Binding-site contacts:
Ligand atom C8 contacts residue PHE2 of chain 3.A at 3.8 Å (hydrophobic).
Ligand atom O6 contacts residue ASN4 of chain 3.A at 3.2 Å (h-bond).
Ligand atom C7 contacts residue PHE2 of chain 3.A at 3.9 Å (hydrophobic).
Ligand atom O6 contacts residue ASN153 of chain 3.A at 4.3 Å.
Ligand atom C6 contacts residue ASN4 of chain 3.A at 4.1 Å.
Ligand atom C5 contacts residue ASN4 of chain 3.A at 3.7 Å.
Ligand atom O5 contacts residue ASN153 of chain 3.A at 4.2 Å.
Ligand atom C8 contacts residue ASP1 of chain 3.A at 3.5 Å.
Ligand atom C1 contacts residue ASN4 of chain 3.A at 3.0 Å.
Ligand atom C2 contacts residue ASP1 of chain 3.A at 4.1 Å.
Ligand atom O3 contacts residue ASP1 of chain 3.A at 3.1 Å.
Ligand atom C3 contacts residue ASP1 of chain 3.A at 3.8 Å.
Ligand atom C5 contacts residue ASN153 of chain 3.A at 3.6 Å.
Ligand atom C1 contacts residue PHE2 of chain 3.A at 3.7 Å (hydrophobic).
Ligand atom C2 contacts residue ASN4 of chain 3.A at 4.5 Å.
Ligand atom C7 contacts residue ASP1 of chain 3.A at 3.8 Å.
Ligand atom O5 contacts residue ASN4 of chain 3.A at 2.6 Å (h-bond).
Ligand atom C2 contacts residue PHE2 of chain 3.A at 4.1 Å (hydrophobic).
Ligand atom N2 contacts residue PHE2 of chain 3.A at 3.3 Å (h-bond).
Ligand atom N2 contacts residue ASP1 of chain 3.A at 3.2 Å.
Ligand atom C6 contacts residue ASN153 of chain 3.A at 4.0 Å.

Sequence of chain 3.A:
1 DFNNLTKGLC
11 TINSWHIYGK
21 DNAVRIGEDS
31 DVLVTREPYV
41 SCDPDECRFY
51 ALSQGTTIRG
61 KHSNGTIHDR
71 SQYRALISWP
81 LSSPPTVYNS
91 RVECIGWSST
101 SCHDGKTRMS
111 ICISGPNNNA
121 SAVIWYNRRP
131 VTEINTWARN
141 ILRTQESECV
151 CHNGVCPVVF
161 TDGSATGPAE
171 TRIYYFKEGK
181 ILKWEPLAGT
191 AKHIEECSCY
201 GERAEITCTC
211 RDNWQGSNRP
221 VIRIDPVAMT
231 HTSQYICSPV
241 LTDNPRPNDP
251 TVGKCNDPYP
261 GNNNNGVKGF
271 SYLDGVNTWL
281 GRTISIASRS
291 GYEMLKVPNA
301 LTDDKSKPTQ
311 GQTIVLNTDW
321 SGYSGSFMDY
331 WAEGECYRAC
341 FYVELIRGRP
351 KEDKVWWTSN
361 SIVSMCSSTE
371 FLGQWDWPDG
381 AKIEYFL

A small-molecule ligand and the protein it binds are described below.
Small molecule (SMILES): CC(=O)N[C@@H]1[C@@H](O)[C@H](O)[C@@H](CO)O[C@H]1O